A protein and the small-molecule ligand that binds it are described below.
Small molecule (SMILES): CC(=O)N[C@@H]1[C@@H](O)[C@H](O)[C@@H](CO)O[C@H]1O

Binding-site contacts:
Ligand atom C3 contacts residue ASN233 of chain 1.A at 3.8 Å.
Ligand atom C5 contacts residue ASN233 of chain 1.A at 3.6 Å.
Ligand atom O7 contacts residue ASN233 of chain 1.A at 3.8 Å.
Ligand atom N2 contacts residue ASN233 of chain 1.A at 2.9 Å (h-bond).
Ligand atom C4 contacts residue ASN233 of chain 1.A at 4.2 Å.
Ligand atom O5 contacts residue ASN233 of chain 1.A at 2.3 Å (h-bond).
Ligand atom C7 contacts residue ASN233 of chain 1.A at 3.4 Å.
Ligand atom C2 contacts residue ASN233 of chain 1.A at 2.4 Å.
Ligand atom C8 contacts residue ASN233 of chain 1.A at 3.7 Å.
Ligand atom C1 contacts residue ASN233 of chain 1.A at 1.4 Å.

Sequence of chain 1.A:
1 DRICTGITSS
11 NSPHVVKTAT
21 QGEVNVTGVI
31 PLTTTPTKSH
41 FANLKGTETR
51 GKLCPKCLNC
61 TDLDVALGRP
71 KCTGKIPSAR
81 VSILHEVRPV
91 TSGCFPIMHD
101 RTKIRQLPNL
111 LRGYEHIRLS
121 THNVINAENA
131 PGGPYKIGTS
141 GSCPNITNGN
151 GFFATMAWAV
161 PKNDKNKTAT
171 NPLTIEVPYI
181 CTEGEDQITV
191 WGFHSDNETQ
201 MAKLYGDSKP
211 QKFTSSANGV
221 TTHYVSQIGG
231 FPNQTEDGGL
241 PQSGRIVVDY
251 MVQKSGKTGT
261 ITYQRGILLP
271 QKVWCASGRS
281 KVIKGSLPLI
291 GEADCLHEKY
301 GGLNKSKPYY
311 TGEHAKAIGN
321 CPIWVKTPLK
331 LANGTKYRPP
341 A